This protein binds this small molecule.
Small molecule (SMILES): OC[C@@H](O)C(O)[C@@H](O)CO

Sequence of chain 4.A:
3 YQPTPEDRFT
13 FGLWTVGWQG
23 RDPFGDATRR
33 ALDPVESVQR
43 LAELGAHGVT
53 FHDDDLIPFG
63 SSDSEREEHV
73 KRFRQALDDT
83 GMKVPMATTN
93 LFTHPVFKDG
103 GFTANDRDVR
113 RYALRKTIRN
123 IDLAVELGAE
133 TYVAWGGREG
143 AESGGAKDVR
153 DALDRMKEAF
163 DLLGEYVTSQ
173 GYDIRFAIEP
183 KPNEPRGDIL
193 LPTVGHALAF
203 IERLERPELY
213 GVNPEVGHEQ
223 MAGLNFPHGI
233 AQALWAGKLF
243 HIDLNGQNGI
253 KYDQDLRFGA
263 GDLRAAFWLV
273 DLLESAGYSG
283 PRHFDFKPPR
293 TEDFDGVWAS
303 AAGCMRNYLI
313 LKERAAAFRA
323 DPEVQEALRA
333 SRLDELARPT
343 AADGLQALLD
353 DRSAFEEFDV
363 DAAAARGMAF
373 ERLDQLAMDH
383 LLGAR

Binding-site contacts:
Ligand atom C4 contacts residue ASP287 of chain 4.A at 3.9 Å.
Ligand atom O4 contacts residue ASP287 of chain 4.A at 3.1 Å (salt-bridge).
Ligand atom C4 contacts residue MN1 of chain 4.D at 3.4 Å.
Ligand atom C3 contacts residue TRP137 of chain 4.A at 3.7 Å (hydrophobic).
Ligand atom O2 contacts residue HIS220 of chain 4.A at 3.2 Å.
Ligand atom O2 contacts residue GLU181 of chain 4.A at 3.0 Å (salt-bridge).
Ligand atom O5 contacts residue PHE94 of chain 4.A at 3.7 Å.
Ligand atom C1 contacts residue LYS183 of chain 4.A at 4.1 Å.
Ligand atom C4 contacts residue TRP137 of chain 4.A at 3.7 Å (hydrophobic).
Ligand atom C3 contacts residue ASP287 of chain 4.A at 3.6 Å.
Ligand atom O2 contacts residue ASP287 of chain 4.A at 3.0 Å (salt-bridge).
Ligand atom O3 contacts residue MN1 of chain 4.D at 3.7 Å.
Ligand atom C5 contacts residue HIS54 of chain 4.A at 3.5 Å.
Ligand atom C2 contacts residue MN1 of chain 4.D at 3.4 Å.
Ligand atom O1 contacts residue TRP137 of chain 4.A at 3.6 Å.
Ligand atom O3 contacts residue ASP287 of chain 4.A at 2.8 Å (salt-bridge).
Ligand atom O5 contacts residue TRP137 of chain 4.A at 3.6 Å.
Ligand atom C5 contacts residue TRP137 of chain 4.A at 3.9 Å (hydrophobic).
Ligand atom O4 contacts residue GLU181 of chain 4.A at 2.5 Å (salt-bridge).
Ligand atom O2 contacts residue MN1 of chain 4.C at 3.8 Å.
Ligand atom O4 contacts residue ASP245 of chain 4.A at 3.3 Å (salt-bridge).
Ligand atom C2 contacts residue ASP287 of chain 4.A at 3.9 Å.
Ligand atom O1 contacts residue PHE26 of chain 2.A at 3.7 Å.
Ligand atom O4 contacts residue MN1 of chain 4.D at 2.3 Å.
Ligand atom O1 contacts residue ASP255 of chain 4.A at 3.4 Å (salt-bridge).
Ligand atom C4 contacts residue GLU181 of chain 4.A at 3.3 Å.
Ligand atom C2 contacts residue TRP137 of chain 4.A at 3.6 Å (hydrophobic).
Ligand atom O1 contacts residue MN1 of chain 4.C at 3.5 Å.
Ligand atom O1 contacts residue LYS183 of chain 4.A at 3.0 Å (salt-bridge).
Ligand atom C3 contacts residue MN1 of chain 4.D at 3.6 Å.
Ligand atom C2 contacts residue GLU181 of chain 4.A at 3.7 Å.
Ligand atom C5 contacts residue GLU181 of chain 4.A at 4.0 Å.
Ligand atom C1 contacts residue TRP137 of chain 4.A at 3.6 Å (hydrophobic).
Ligand atom O2 contacts residue MN1 of chain 4.D at 2.3 Å.
Ligand atom O1 contacts residue HIS220 of chain 4.A at 3.3 Å (h-bond).
Ligand atom C1 contacts residue PHE26 of chain 2.A at 3.4 Å (hydrophobic).
Ligand atom C2 contacts residue HIS220 of chain 4.A at 3.8 Å.
Ligand atom O2 contacts residue GLU217 of chain 4.A at 3.0 Å (salt-bridge).
Ligand atom O3 contacts residue TRP16 of chain 4.A at 3.5 Å (h-bond).
Ligand atom O5 contacts residue HIS54 of chain 4.A at 2.8 Å (h-bond).

Sequence of chain 2.A:
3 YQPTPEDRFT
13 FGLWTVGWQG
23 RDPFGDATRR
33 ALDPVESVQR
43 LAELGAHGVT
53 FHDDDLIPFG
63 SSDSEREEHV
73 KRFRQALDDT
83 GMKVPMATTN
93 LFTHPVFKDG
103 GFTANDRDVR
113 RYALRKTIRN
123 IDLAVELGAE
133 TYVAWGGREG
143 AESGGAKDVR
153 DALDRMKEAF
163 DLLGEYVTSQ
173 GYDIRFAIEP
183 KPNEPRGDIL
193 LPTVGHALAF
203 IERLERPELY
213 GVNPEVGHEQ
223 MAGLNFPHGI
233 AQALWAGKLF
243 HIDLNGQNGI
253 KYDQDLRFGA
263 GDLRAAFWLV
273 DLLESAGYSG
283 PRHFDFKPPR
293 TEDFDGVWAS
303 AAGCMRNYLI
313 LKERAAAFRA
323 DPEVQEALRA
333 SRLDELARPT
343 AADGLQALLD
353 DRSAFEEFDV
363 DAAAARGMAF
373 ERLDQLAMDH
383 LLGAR